This small molecule binds to this protein.
Small molecule (SMILES): Cc1cc(CCCCCCCOc2ccc(C3=N[C@@H](C)CO3)cc2Cl)on1

Sequence of chain 46.A:
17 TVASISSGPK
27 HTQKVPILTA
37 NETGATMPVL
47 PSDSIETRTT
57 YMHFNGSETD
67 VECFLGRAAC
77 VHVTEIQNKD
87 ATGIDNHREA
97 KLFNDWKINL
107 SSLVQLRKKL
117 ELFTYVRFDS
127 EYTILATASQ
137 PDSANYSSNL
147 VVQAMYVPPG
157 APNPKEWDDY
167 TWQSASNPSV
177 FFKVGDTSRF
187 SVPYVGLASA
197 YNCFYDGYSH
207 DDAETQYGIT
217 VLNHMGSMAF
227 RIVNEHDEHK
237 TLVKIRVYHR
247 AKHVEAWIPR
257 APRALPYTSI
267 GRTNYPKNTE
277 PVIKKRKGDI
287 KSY

Sequence of chain 47.C:
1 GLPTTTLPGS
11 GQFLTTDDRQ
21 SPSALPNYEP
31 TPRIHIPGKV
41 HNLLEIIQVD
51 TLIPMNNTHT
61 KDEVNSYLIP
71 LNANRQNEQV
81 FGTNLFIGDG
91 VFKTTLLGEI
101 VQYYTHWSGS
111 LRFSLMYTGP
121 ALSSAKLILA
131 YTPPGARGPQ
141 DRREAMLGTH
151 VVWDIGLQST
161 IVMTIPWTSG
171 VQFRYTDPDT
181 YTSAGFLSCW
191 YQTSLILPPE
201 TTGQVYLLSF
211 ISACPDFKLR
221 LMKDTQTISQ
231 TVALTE

Sequence of chain 46.C:
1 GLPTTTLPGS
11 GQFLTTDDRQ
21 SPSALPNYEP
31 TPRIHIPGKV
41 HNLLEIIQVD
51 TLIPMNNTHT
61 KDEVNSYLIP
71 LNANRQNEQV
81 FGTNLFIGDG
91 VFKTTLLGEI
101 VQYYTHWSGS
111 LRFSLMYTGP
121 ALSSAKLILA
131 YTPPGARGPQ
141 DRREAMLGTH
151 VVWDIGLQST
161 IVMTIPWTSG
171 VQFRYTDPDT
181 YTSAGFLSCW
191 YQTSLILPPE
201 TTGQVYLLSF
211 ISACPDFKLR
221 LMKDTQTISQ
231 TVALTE

Binding-site contacts:
Ligand atom C6C contacts residue VAL191 of chain 46.A at 3.3 Å (hydrophobic).
Ligand atom N2 contacts residue ALA24 of chain 46.C at 3.1 Å.
Ligand atom C31 contacts residue PRO174 of chain 46.A at 3.3 Å (hydrophobic).
Ligand atom C3 contacts residue PHE186 of chain 46.A at 3.9 Å (hydrophobic).
Ligand atom C3B contacts residue LEU106 of chain 46.A at 3.8 Å (hydrophobic).
Ligand atom C31 contacts residue SER175 of chain 46.A at 3.5 Å.
Ligand atom C1C contacts residue TYR152 of chain 46.A at 3.9 Å (hydrophobic).
Ligand atom CM1 contacts residue CYS199 of chain 46.A at 3.8 Å (hydrophobic).
Ligand atom C2B contacts residue TYR197 of chain 46.A at 3.3 Å (hydrophobic).
Ligand atom O1A contacts residue VAL122 of chain 46.A at 4.0 Å.
Ligand atom CL1 contacts residue ASN105 of chain 46.A at 3.3 Å.
Ligand atom C5A contacts residue CYS199 of chain 46.A at 3.9 Å (hydrophobic).
Ligand atom C3B contacts residue TYR197 of chain 46.A at 3.3 Å (hydrophobic).
Ligand atom C3C contacts residue VAL188 of chain 46.A at 3.3 Å (hydrophobic).
Ligand atom C4 contacts residue TYR152 of chain 46.A at 3.7 Å (hydrophobic).
Ligand atom N3A contacts residue ASN219 of chain 46.A at 3.4 Å (h-bond).
Ligand atom C5 contacts residue PHE186 of chain 46.A at 3.7 Å (hydrophobic).
Ligand atom CL1 contacts residue ILE104 of chain 46.A at 3.6 Å.
Ligand atom C4B contacts residue LEU106 of chain 46.A at 3.7 Å (hydrophobic).
Ligand atom C4A contacts residue ASN198 of chain 46.A at 3.9 Å.
Ligand atom C3 contacts residue PRO174 of chain 46.A at 3.7 Å (hydrophobic).
Ligand atom C5A contacts residue VAL122 of chain 46.A at 3.9 Å (hydrophobic).
Ligand atom C5 contacts residue TYR152 of chain 46.A at 3.6 Å (hydrophobic).
Ligand atom O1 contacts residue TYR152 of chain 46.A at 3.9 Å.
Ligand atom CL1 contacts residue MET221 of chain 46.A at 3.8 Å.
Ligand atom O1 contacts residue ALA24 of chain 46.C at 3.4 Å.
Ligand atom O1 contacts residue PHE186 of chain 46.A at 3.8 Å.
Ligand atom C31 contacts residue VAL176 of chain 46.A at 3.3 Å (hydrophobic).
Ligand atom O1B contacts residue MET221 of chain 46.A at 3.8 Å.
Ligand atom C5C contacts residue TYR128 of chain 46.A at 3.7 Å (hydrophobic).
Ligand atom N2 contacts residue PRO174 of chain 46.A at 3.7 Å.
Ligand atom C2C contacts residue VAL188 of chain 46.A at 2.8 Å (hydrophobic).
Ligand atom C4C contacts residue TYR152 of chain 46.A at 3.9 Å (hydrophobic).
Ligand atom C7C contacts residue TYR128 of chain 46.A at 3.5 Å (hydrophobic).
Ligand atom C5C contacts residue ILE104 of chain 46.A at 4.0 Å (hydrophobic).
Ligand atom C3C contacts residue TYR128 of chain 46.A at 3.6 Å (hydrophobic).
Ligand atom C4 contacts residue PHE186 of chain 46.A at 3.7 Å (hydrophobic).
Ligand atom N2 contacts residue PHE186 of chain 46.A at 4.0 Å.
Ligand atom C31 contacts residue ALA150 of chain 46.A at 3.5 Å (hydrophobic).
Ligand atom O1 contacts residue VAL188 of chain 46.A at 3.8 Å.